Sequence of chain 1.A:
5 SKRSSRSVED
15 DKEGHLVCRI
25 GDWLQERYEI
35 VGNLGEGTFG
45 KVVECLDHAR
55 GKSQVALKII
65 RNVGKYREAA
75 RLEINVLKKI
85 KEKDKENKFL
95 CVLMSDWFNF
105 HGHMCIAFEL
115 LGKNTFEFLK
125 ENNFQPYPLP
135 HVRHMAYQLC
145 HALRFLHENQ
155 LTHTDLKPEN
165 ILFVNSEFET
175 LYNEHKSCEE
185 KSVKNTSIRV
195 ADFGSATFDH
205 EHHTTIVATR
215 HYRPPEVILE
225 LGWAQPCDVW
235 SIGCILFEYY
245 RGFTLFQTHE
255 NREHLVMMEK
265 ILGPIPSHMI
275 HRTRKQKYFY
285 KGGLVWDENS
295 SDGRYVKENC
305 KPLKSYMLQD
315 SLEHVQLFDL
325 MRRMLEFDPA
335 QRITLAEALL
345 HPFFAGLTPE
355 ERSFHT

Binding-site contacts:
Ligand atom C3 contacts residue GLY39 of chain 1.A at 3.4 Å.
Ligand atom C1 contacts residue VAL46 of chain 1.A at 3.5 Å (hydrophobic).
Ligand atom C3 contacts residue GLU40 of chain 1.A at 3.4 Å.
Ligand atom C8 contacts residue VAL46 of chain 1.A at 4.0 Å (hydrophobic).
Ligand atom C4 contacts residue VAL46 of chain 1.A at 4.2 Å (hydrophobic).
Ligand atom C11 contacts residue EDO1 of chain 1.K at 3.6 Å.
Ligand atom C16 contacts residue ALA60 of chain 1.A at 4.1 Å (hydrophobic).
Ligand atom C2 contacts residue VAL46 of chain 1.A at 3.5 Å (hydrophobic).
Ligand atom C15 contacts residue LEU166 of chain 1.A at 4.0 Å (hydrophobic).
Ligand atom C16 contacts residue PHE112 of chain 1.A at 3.7 Å (hydrophobic).
Ligand atom C3 contacts residue VAL46 of chain 1.A at 4.1 Å (hydrophobic).
Ligand atom O1 contacts residue LEU115 of chain 1.A at 2.9 Å (h-bond).
Ligand atom C12 contacts residue EDO1 of chain 1.K at 3.5 Å.
Ligand atom C15 contacts residue LEU115 of chain 1.A at 3.6 Å (hydrophobic).
Ligand atom N2 contacts residue ALA60 of chain 1.A at 3.5 Å.
Ligand atom O1 contacts residue LEU114 of chain 1.A at 3.7 Å.
Ligand atom N2 contacts residue PHE112 of chain 1.A at 4.1 Å.
Ligand atom C13 contacts residue ALA60 of chain 1.A at 3.8 Å (hydrophobic).
Ligand atom C5 contacts residue PHE43 of chain 1.A at 3.9 Å (hydrophobic).
Ligand atom C16 contacts residue LEU166 of chain 1.A at 4.1 Å (hydrophobic).
Ligand atom C14 contacts residue LEU166 of chain 1.A at 3.8 Å (hydrophobic).
Ligand atom O1 contacts residue ALA60 of chain 1.A at 3.5 Å.
Ligand atom C10 contacts residue LEU166 of chain 1.A at 4.1 Å (hydrophobic).
Ligand atom C6 contacts residue PHE43 of chain 1.A at 3.9 Å (hydrophobic).
Ligand atom C1 contacts residue GLY39 of chain 1.A at 3.7 Å.
Ligand atom C4 contacts residue EDO1 of chain 1.K at 4.0 Å.
Ligand atom C16 contacts residue GLU113 of chain 1.A at 3.8 Å.
Ligand atom C15 contacts residue ALA60 of chain 1.A at 3.3 Å (hydrophobic).
Ligand atom C15 contacts residue GLU113 of chain 1.A at 3.8 Å.
Ligand atom N2 contacts residue GLU113 of chain 1.A at 2.9 Å (salt-bridge).
Ligand atom C16 contacts residue LEU115 of chain 1.A at 4.1 Å (hydrophobic).
Ligand atom N2 contacts residue LEU115 of chain 1.A at 3.7 Å.
Ligand atom C1 contacts residue LEU38 of chain 1.A at 3.7 Å (hydrophobic).
Ligand atom C6 contacts residue EDO1 of chain 1.K at 4.1 Å.
Ligand atom O1 contacts residue GLU113 of chain 1.A at 4.0 Å.
Ligand atom C7 contacts residue VAL46 of chain 1.A at 3.8 Å (hydrophobic).
Ligand atom C9 contacts residue LEU38 of chain 1.A at 3.7 Å (hydrophobic).
Ligand atom N1 contacts residue LEU38 of chain 1.A at 4.2 Å.
Ligand atom C13 contacts residue LEU166 of chain 1.A at 3.7 Å (hydrophobic).
Ligand atom C5 contacts residue GLU40 of chain 1.A at 3.7 Å.

The protein below binds the small molecule below.
Small molecule (SMILES): O=C1N=Cc2ccc3c(-c4ccccc4)c[nH]c3c21